Sequence of chain 1.A:
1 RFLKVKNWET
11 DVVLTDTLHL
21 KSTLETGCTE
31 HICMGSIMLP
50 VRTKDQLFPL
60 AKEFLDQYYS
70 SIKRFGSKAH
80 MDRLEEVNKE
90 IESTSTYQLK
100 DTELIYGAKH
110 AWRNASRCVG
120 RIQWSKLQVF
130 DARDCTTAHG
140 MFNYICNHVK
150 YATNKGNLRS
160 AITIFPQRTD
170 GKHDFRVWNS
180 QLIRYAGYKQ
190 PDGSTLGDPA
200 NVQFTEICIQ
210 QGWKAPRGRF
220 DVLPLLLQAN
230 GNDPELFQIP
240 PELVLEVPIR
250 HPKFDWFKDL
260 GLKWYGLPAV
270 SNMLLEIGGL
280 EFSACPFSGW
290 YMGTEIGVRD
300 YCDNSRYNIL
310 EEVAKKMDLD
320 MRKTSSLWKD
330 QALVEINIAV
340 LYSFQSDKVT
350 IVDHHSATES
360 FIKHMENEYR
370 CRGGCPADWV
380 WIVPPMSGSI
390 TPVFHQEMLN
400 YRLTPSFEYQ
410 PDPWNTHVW

This small molecule binds to this protein.
Small molecule (SMILES): NC(=[NH2+])NCCC[C@H](N)C(=O)O

Binding-site contacts:
Ligand atom CB contacts residue GLU294 of chain 1.A at 3.2 Å.
Ligand atom N contacts residue GLU294 of chain 1.A at 2.7 Å (salt-bridge).
Ligand atom O contacts residue GLN180 of chain 1.A at 2.8 Å (h-bond).
Ligand atom CZ contacts residue GLU294 of chain 1.A at 3.6 Å.
Ligand atom CZ contacts residue PRO267 of chain 1.A at 3.7 Å (hydrophobic).
Ligand atom OXT contacts residue GLU294 of chain 1.A at 3.4 Å.
Ligand atom C contacts residue ASP299 of chain 1.A at 3.6 Å.
Ligand atom CZ contacts residue TRP289 of chain 1.A at 4.0 Å (hydrophobic).
Ligand atom NE contacts residue PRO267 of chain 1.A at 3.8 Å.
Ligand atom N contacts residue HEM1 of chain 1.E at 2.9 Å (h-bond).
Ligand atom CB contacts residue GLN180 of chain 1.A at 3.8 Å.
Ligand atom C contacts residue TYR290 of chain 1.A at 3.4 Å (hydrophobic).
Ligand atom CG contacts residue VAL269 of chain 1.A at 3.9 Å (hydrophobic).
Ligand atom CG contacts residue GLU294 of chain 1.A at 3.5 Å.
Ligand atom NH2 contacts residue GLU294 of chain 1.A at 2.9 Å (salt-bridge).
Ligand atom CD contacts residue NO1 of chain 1.H at 3.3 Å.
Ligand atom CZ contacts residue NO1 of chain 1.H at 3.5 Å.
Ligand atom CG contacts residue HEM1 of chain 1.E at 4.0 Å.
Ligand atom CA contacts residue GLN180 of chain 1.A at 3.6 Å.
Ligand atom CA contacts residue GLU294 of chain 1.A at 3.5 Å.
Ligand atom CD contacts residue PRO267 of chain 1.A at 4.0 Å (hydrophobic).
Ligand atom C contacts residue GLN180 of chain 1.A at 3.6 Å.
Ligand atom NH2 contacts residue TRP289 of chain 1.A at 3.0 Å (h-bond).
Ligand atom NH2 contacts residue PRO267 of chain 1.A at 4.0 Å.
Ligand atom O contacts residue TYR290 of chain 1.A at 2.9 Å (h-bond).
Ligand atom NE contacts residue GLU294 of chain 1.A at 2.8 Å (salt-bridge).
Ligand atom NH1 contacts residue NO1 of chain 1.H at 3.1 Å (h-bond).
Ligand atom NH1 contacts residue HEM1 of chain 1.E at 3.9 Å.
Ligand atom OXT contacts residue TYR290 of chain 1.A at 3.1 Å.
Ligand atom O contacts residue TYR264 of chain 1.A at 3.6 Å (h-bond).
Ligand atom CB contacts residue TYR290 of chain 1.A at 4.0 Å (hydrophobic).
Ligand atom O contacts residue ASP299 of chain 1.A at 3.7 Å.
Ligand atom NH2 contacts residue TYR290 of chain 1.A at 3.8 Å.
Ligand atom NH1 contacts residue PRO267 of chain 1.A at 3.6 Å.
Ligand atom CA contacts residue HEM1 of chain 1.E at 3.9 Å.
Ligand atom NE contacts residue NO1 of chain 1.H at 3.6 Å.
Ligand atom NH2 contacts residue HEM1 of chain 1.E at 3.6 Å.
Ligand atom CD contacts residue VAL269 of chain 1.A at 3.8 Å (hydrophobic).
Ligand atom CD contacts residue GLU294 of chain 1.A at 3.7 Å.
Ligand atom OXT contacts residue ASP299 of chain 1.A at 2.8 Å (salt-bridge).